Binding-site contacts:
Ligand atom C1 contacts residue ASN406 of chain 1.E at 1.5 Å.
Ligand atom C2 contacts residue ASN406 of chain 1.E at 2.4 Å.
Ligand atom O5 contacts residue ASN406 of chain 1.E at 2.5 Å (h-bond).
Ligand atom C3 contacts residue ASN406 of chain 1.E at 3.8 Å.
Ligand atom C8 contacts residue ASN406 of chain 1.E at 4.3 Å.
Ligand atom N2 contacts residue ASN406 of chain 1.E at 2.8 Å (h-bond).
Ligand atom O6 contacts residue PRO403 of chain 1.E at 2.8 Å (h-bond).
Ligand atom O4 contacts residue THR419 of chain 1.E at 3.8 Å.
Ligand atom C7 contacts residue ASN406 of chain 1.E at 3.2 Å.
Ligand atom C4 contacts residue ASN406 of chain 1.E at 4.3 Å.
Ligand atom C5 contacts residue ASN406 of chain 1.E at 3.8 Å.
Ligand atom O7 contacts residue ASN406 of chain 1.E at 3.3 Å (h-bond).
Ligand atom C6 contacts residue PRO403 of chain 1.E at 3.7 Å (hydrophobic).
Ligand atom O4 contacts residue GLY420 of chain 1.E at 3.6 Å.

A small-molecule ligand and the protein it binds are described below.
Small molecule (SMILES): CC(=O)N[C@@H]1[C@@H](O)[C@H](O)[C@@H](CO)O[C@H]1O

Sequence of chain 1.E:
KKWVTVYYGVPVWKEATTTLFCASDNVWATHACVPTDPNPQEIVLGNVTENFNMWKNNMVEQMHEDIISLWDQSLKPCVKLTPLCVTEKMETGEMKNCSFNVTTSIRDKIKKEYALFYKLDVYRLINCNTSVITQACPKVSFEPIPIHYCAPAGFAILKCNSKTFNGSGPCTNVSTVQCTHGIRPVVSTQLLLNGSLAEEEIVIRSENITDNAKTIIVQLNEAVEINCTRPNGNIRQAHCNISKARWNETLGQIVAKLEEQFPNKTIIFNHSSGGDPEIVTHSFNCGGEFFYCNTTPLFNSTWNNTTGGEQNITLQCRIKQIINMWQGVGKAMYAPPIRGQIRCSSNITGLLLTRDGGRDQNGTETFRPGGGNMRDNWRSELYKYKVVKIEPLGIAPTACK